Binding-site contacts:
Ligand atom CB contacts residue PHE51 of chain 1.C at 4.1 Å (hydrophobic).
Ligand atom CA contacts residue SER52 of chain 1.C at 4.3 Å.
Ligand atom CD2 contacts residue THR55 of chain 1.C at 4.1 Å.
Ligand atom CA contacts residue THR55 of chain 1.C at 3.2 Å.
Ligand atom O contacts residue THR55 of chain 1.C at 4.4 Å.
Ligand atom OXT contacts residue LYS50 of chain 1.C at 4.5 Å.
Ligand atom OE2 contacts residue ARG58 of chain 1.C at 4.0 Å.
Ligand atom CE1 contacts residue LEU65 of chain 1.C at 4.2 Å (hydrophobic).
Ligand atom CE1 contacts residue HIS76 of chain 1.C at 4.2 Å.
Ligand atom CG contacts residue THR55 of chain 1.C at 4.3 Å.
Ligand atom O contacts residue SER52 of chain 1.C at 3.6 Å.
Ligand atom CD2 contacts residue TYR146 of chain 1.D at 3.8 Å (hydrophobic).
Ligand atom CZ contacts residue HIS76 of chain 1.C at 3.7 Å.
Ligand atom OE2 contacts residue TYR146 of chain 1.D at 2.7 Å (h-bond).
Ligand atom OZ contacts residue GLU156 of chain 1.D at 4.0 Å.
Ligand atom OE2 contacts residue HIS97 of chain 1.D at 4.1 Å.
Ligand atom CZ contacts residue TYR146 of chain 1.D at 4.3 Å (hydrophobic).
Ligand atom OE2 contacts residue FE21 of chain 1.P at 2.5 Å.
Ligand atom OXT contacts residue SER52 of chain 1.C at 2.5 Å (h-bond).
Ligand atom C contacts residue PHE51 of chain 1.C at 4.2 Å (hydrophobic).
Ligand atom O contacts residue PHE51 of chain 1.C at 4.5 Å.
Ligand atom CE2 contacts residue TYR146 of chain 1.D at 3.4 Å (hydrophobic).
Ligand atom OZ contacts residue HIS76 of chain 1.C at 2.8 Å (h-bond).
Ligand atom CE1 contacts residue TRP46 of chain 1.C at 3.7 Å (hydrophobic).
Ligand atom CB contacts residue LEU48 of chain 1.C at 3.7 Å (hydrophobic).
Ligand atom CB contacts residue THR55 of chain 1.C at 3.5 Å.
Ligand atom CD1 contacts residue LEU48 of chain 1.C at 4.2 Å (hydrophobic).
Ligand atom OXT contacts residue PHE51 of chain 1.C at 3.2 Å.
Ligand atom CD1 contacts residue TRP46 of chain 1.C at 4.2 Å (hydrophobic).
Ligand atom OXT contacts residue THR55 of chain 1.C at 2.7 Å (h-bond).
Ligand atom CG contacts residue LEU48 of chain 1.C at 4.4 Å (hydrophobic).
Ligand atom OZ contacts residue HIS21 of chain 1.C at 3.1 Å (h-bond).
Ligand atom CD1 contacts residue LEU65 of chain 1.C at 4.2 Å (hydrophobic).
Ligand atom C contacts residue SER52 of chain 1.C at 3.4 Å.
Ligand atom OZ contacts residue FE21 of chain 1.P at 2.5 Å.
Ligand atom C contacts residue THR55 of chain 1.C at 3.1 Å.
Ligand atom CE2 contacts residue FE21 of chain 1.P at 3.3 Å.
Ligand atom OE2 contacts residue GLU156 of chain 1.D at 4.4 Å.
Ligand atom CZ contacts residue FE21 of chain 1.P at 3.3 Å.

Sequence of chain 1.D:
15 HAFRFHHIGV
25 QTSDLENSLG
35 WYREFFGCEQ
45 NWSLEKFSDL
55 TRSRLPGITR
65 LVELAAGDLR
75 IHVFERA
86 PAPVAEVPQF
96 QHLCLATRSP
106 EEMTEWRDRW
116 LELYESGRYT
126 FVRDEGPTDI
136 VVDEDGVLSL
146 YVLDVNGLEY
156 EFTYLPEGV

This small molecule binds to this protein.
Small molecule (SMILES): N[C@@H](Cc1ccc(O)c(O)c1)C(=O)O

Sequence of chain 1.C:
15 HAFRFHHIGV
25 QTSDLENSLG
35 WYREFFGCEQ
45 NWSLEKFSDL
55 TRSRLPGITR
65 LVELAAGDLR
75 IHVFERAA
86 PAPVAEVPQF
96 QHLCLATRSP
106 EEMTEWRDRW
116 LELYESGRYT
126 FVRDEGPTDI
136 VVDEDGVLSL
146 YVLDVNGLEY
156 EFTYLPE